Binding-site contacts:
Ligand atom O3G contacts residue GLY60 of chain 6.A at 2.6 Å (h-bond).
Ligand atom N7 contacts residue ASN116 of chain 6.A at 3.1 Å (h-bond).
Ligand atom O2G contacts residue MG1 of chain 6.D at 2.1 Å.
Ligand atom O1G contacts residue GLN61 of chain 6.A at 3.0 Å (h-bond).
Ligand atom O2B contacts residue SER17 of chain 6.A at 2.8 Å (h-bond).
Ligand atom N2 contacts residue LEU120 of chain 6.A at 3.5 Å.
Ligand atom N1 contacts residue ASP119 of chain 6.A at 2.7 Å (salt-bridge).
Ligand atom O1A contacts residue SER17 of chain 6.A at 3.3 Å (h-bond).
Ligand atom O2' contacts residue PHE28 of chain 6.A at 3.4 Å.
Ligand atom N2 contacts residue ASP119 of chain 6.A at 3.0 Å (salt-bridge).
Ligand atom O6 contacts residue LYS117 of chain 6.A at 3.4 Å.
Ligand atom PG contacts residue MG1 of chain 6.D at 3.2 Å.
Ligand atom O4' contacts residue LYS117 of chain 6.A at 3.4 Å (salt-bridge).
Ligand atom C8 contacts residue ALA18 of chain 6.A at 3.4 Å (hydrophobic).
Ligand atom O3' contacts residue ASP30 of chain 6.A at 3.4 Å (salt-bridge).
Ligand atom O1A contacts residue GLY15 of chain 6.A at 3.3 Å.
Ligand atom O2G contacts residue THR35 of chain 6.A at 2.8 Å (h-bond).
Ligand atom O3A contacts residue GLY15 of chain 6.A at 3.3 Å (h-bond).
Ligand atom O6 contacts residue ASP119 of chain 6.A at 3.3 Å (salt-bridge).
Ligand atom O6 contacts residue LYS147 of chain 6.A at 3.5 Å (salt-bridge).
Ligand atom PB contacts residue MG1 of chain 6.D at 3.3 Å.
Ligand atom O3G contacts residue LYS16 of chain 6.A at 2.8 Å (salt-bridge).
Ligand atom O1G contacts residue TYR32 of chain 6.A at 3.0 Å (h-bond).
Ligand atom O2B contacts residue MG1 of chain 6.D at 2.1 Å.
Ligand atom O1B contacts residue LYS16 of chain 6.A at 2.8 Å (salt-bridge).
Ligand atom C6 contacts residue LYS117 of chain 6.A at 3.5 Å.
Ligand atom C6 contacts residue ASP119 of chain 6.A at 3.4 Å.
Ligand atom O1B contacts residue GLY15 of chain 6.A at 3.1 Å (h-bond).
Ligand atom N3B contacts residue MG1 of chain 6.D at 3.5 Å.
Ligand atom O2' contacts residue VAL29 of chain 6.A at 2.8 Å (h-bond).
Ligand atom O6 contacts residue SER145 of chain 6.A at 3.4 Å.
Ligand atom O1B contacts residue VAL14 of chain 6.A at 3.4 Å (h-bond).
Ligand atom O1B contacts residue GLY13 of chain 6.A at 3.4 Å (h-bond).
Ligand atom O1A contacts residue ALA18 of chain 6.A at 2.8 Å (h-bond).
Ligand atom N9 contacts residue LYS117 of chain 6.A at 3.6 Å.
Ligand atom C5 contacts residue LYS117 of chain 6.A at 3.5 Å.
Ligand atom N7 contacts residue ALA18 of chain 6.A at 3.5 Å.
Ligand atom O6 contacts residue ALA146 of chain 6.A at 2.9 Å (h-bond).
Ligand atom O2' contacts residue ASP30 of chain 6.A at 3.3 Å (salt-bridge).
Ligand atom N3B contacts residue GLY13 of chain 6.A at 3.1 Å (h-bond).

Sequence of chain 6.A:
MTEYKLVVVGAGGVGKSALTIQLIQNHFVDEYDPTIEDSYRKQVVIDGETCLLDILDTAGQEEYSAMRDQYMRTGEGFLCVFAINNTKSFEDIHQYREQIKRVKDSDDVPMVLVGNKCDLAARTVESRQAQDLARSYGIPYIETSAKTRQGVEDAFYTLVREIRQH

This protein binds this small molecule.
Small molecule (SMILES): Nc1nc2c(ncn2[C@@H]2O[C@H](CO[P](=O)(O)O[P](=O)(O)NP(=O)(O)O)[C@@H](O)[C@H]2O)c(=O)[nH]1